Binding-site contacts:
Ligand atom C4 contacts residue ASN167 of chain 1.A at 4.2 Å.
Ligand atom C7 contacts residue THR240 of chain 1.A at 3.7 Å.
Ligand atom C8 contacts residue GLU205 of chain 1.A at 4.4 Å.
Ligand atom C8 contacts residue THR240 of chain 1.A at 3.3 Å.
Ligand atom C1 contacts residue ASN167 of chain 1.A at 1.5 Å.
Ligand atom C7 contacts residue ASN167 of chain 1.A at 3.8 Å.
Ligand atom C1 contacts residue THR240 of chain 1.A at 4.3 Å.
Ligand atom N2 contacts residue THR240 of chain 1.A at 3.5 Å (h-bond).
Ligand atom O5 contacts residue ASN167 of chain 1.A at 2.3 Å (h-bond).
Ligand atom N2 contacts residue ASN167 of chain 1.A at 3.0 Å (h-bond).
Ligand atom C8 contacts residue PRO219 of chain 3.A at 4.3 Å (hydrophobic).
Ligand atom O7 contacts residue ASN167 of chain 1.A at 4.1 Å.
Ligand atom C5 contacts residue ASN167 of chain 1.A at 3.6 Å.
Ligand atom O5 contacts residue THR169 of chain 1.A at 4.4 Å.
Ligand atom C2 contacts residue ASN167 of chain 1.A at 2.5 Å.
Ligand atom C3 contacts residue ASN167 of chain 1.A at 3.8 Å.

Sequence of chain 1.A:
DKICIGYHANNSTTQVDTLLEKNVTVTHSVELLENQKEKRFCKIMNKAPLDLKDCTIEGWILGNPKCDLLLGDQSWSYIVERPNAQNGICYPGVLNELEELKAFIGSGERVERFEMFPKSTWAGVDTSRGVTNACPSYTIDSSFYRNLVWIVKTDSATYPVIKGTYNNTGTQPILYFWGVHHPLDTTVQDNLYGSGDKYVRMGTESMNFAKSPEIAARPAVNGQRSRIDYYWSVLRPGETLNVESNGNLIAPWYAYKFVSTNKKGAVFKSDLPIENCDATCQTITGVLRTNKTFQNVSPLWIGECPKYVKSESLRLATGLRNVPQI

Sequence of chain 3.A:
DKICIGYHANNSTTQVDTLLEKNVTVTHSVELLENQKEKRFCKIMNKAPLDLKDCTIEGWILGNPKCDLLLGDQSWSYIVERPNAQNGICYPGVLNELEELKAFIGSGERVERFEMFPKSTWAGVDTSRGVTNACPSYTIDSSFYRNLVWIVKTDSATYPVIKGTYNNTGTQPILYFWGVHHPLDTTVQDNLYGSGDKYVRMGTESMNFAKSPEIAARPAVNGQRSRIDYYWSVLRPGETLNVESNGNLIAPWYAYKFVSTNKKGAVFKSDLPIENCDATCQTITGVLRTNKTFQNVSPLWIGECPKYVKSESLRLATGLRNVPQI

A small-molecule ligand and the protein it binds are described below.
Small molecule (SMILES): CC(=O)N[C@@H]1[C@@H](O)[C@H](O)[C@@H](CO)O[C@H]1O